Sequence of chain 1.E:
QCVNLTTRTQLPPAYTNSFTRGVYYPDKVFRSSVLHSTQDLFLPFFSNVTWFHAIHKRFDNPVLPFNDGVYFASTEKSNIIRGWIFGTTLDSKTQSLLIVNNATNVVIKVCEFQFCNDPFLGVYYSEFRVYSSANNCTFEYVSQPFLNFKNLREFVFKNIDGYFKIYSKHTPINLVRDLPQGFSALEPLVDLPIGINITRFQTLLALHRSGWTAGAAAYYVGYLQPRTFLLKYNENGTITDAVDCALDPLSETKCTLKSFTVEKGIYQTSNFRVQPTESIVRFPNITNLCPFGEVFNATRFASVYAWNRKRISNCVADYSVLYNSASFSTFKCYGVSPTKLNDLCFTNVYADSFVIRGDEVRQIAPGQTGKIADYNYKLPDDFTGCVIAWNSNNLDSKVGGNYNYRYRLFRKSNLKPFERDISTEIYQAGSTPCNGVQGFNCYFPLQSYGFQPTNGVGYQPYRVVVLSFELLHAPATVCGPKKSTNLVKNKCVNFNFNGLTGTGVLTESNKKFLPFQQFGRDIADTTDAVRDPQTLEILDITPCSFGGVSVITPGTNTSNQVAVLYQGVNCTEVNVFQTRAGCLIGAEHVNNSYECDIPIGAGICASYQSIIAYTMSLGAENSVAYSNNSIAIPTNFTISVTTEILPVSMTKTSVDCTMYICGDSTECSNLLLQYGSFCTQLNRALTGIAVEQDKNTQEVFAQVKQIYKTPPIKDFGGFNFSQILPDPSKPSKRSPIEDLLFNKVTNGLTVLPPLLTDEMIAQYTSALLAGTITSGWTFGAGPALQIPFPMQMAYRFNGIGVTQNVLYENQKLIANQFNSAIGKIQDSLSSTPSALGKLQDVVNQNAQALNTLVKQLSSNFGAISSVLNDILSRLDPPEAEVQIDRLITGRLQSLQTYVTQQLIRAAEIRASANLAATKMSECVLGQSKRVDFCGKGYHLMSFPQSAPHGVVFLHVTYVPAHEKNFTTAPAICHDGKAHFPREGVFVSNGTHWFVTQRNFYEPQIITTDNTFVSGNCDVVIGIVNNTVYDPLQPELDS

The protein below binds the small molecule below.
Small molecule (SMILES): CC(=O)N[C@H]1[C@H](O[C@H]2[C@H](O)[C@@H](NC(C)=O)CO[C@@H]2CO)O[C@H](CO)[C@@H](O)[C@@H]1O

Binding-site contacts:
Ligand atom C3 contacts residue ASN1074 of chain 1.E at 3.8 Å.
Ligand atom O7 contacts residue ALA706 of chain 1.E at 4.1 Å.
Ligand atom C8 contacts residue LYS1073 of chain 1.E at 4.4 Å.
Ligand atom O7 contacts residue SER704 of chain 1.E at 4.4 Å.
Ligand atom C5 contacts residue ALA706 of chain 1.E at 3.8 Å (hydrophobic).
Ligand atom N2 contacts residue ASN1074 of chain 1.E at 2.9 Å (h-bond).
Ligand atom C1 contacts residue ASN1074 of chain 1.E at 1.4 Å.
Ligand atom O5 contacts residue ASN1074 of chain 1.E at 2.4 Å (h-bond).
Ligand atom C5 contacts residue ASN1074 of chain 1.E at 3.7 Å.
Ligand atom C8 contacts residue ASN1074 of chain 1.E at 4.5 Å.
Ligand atom C8 contacts residue GLU1072 of chain 1.E at 3.4 Å.
Ligand atom C2 contacts residue ASN1074 of chain 1.E at 2.5 Å.
Ligand atom O7 contacts residue ASN1074 of chain 1.E at 4.4 Å.
Ligand atom C6 contacts residue ALA706 of chain 1.E at 4.4 Å (hydrophobic).
Ligand atom C4 contacts residue ALA706 of chain 1.E at 4.3 Å (hydrophobic).
Ligand atom C4 contacts residue ASN1074 of chain 1.E at 4.2 Å.
Ligand atom O4 contacts residue ALA706 of chain 1.E at 4.0 Å.
Ligand atom C7 contacts residue ASN1074 of chain 1.E at 3.9 Å.